Binding-site contacts:
Ligand atom C81 contacts residue ASP25 of chain 1.A at 3.6 Å.
Ligand atom C7 contacts residue PRO81 of chain 1.B at 3.4 Å (hydrophobic).
Ligand atom CZ contacts residue PRO81 of chain 1.B at 3.4 Å (hydrophobic).
Ligand atom C22 contacts residue ILE50 of chain 1.A at 3.6 Å (hydrophobic).
Ligand atom C4 contacts residue ARG8 of chain 1.B at 3.7 Å.
Ligand atom O2 contacts residue GLY27 of chain 1.A at 3.4 Å.
Ligand atom CD2 contacts residue GLY27 of chain 1.A at 3.5 Å.
Ligand atom O2 contacts residue ASP25 of chain 1.A at 2.6 Å (salt-bridge).
Ligand atom CB1 contacts residue GLY27 of chain 1.A at 3.7 Å.
Ligand atom N contacts residue THR48 of chain 1.A at 3.0 Å (h-bond).
Ligand atom OD1 contacts residue ASP30 of chain 1.A at 3.1 Å (salt-bridge).
Ligand atom C9 contacts residue ASP25 of chain 1.A at 3.6 Å.
Ligand atom CB1 contacts residue ASP25 of chain 1.B at 3.2 Å.
Ligand atom CB contacts residue THR48 of chain 1.A at 3.2 Å.
Ligand atom C61 contacts residue ILE50 of chain 1.B at 3.6 Å (hydrophobic).
Ligand atom CE1 contacts residue GLY49 of chain 1.A at 3.6 Å.
Ligand atom N2 contacts residue GLY27 of chain 1.A at 3.2 Å (h-bond).
Ligand atom O1 contacts residue GLY49 of chain 1.A at 3.2 Å.
Ligand atom C51 contacts residue ILE50 of chain 1.B at 3.5 Å (hydrophobic).
Ligand atom C2 contacts residue THR48 of chain 1.A at 3.7 Å.
Ligand atom O3 contacts residue GLY49 of chain 1.B at 3.5 Å.
Ligand atom C9 contacts residue ASP25 of chain 1.B at 3.4 Å.
Ligand atom CD2 contacts residue LEU23 of chain 1.B at 3.6 Å (hydrophobic).
Ligand atom CE1 contacts residue ILE50 of chain 1.A at 3.6 Å (hydrophobic).
Ligand atom C22 contacts residue THR48 of chain 1.B at 3.5 Å.
Ligand atom O contacts residue GLY27 of chain 1.A at 3.6 Å.
Ligand atom OD1 contacts residue ALA28 of chain 1.A at 3.7 Å.
Ligand atom ND2 contacts residue ASP30 of chain 1.A at 3.0 Å (salt-bridge).
Ligand atom CD1 contacts residue ILE84 of chain 1.B at 3.5 Å (hydrophobic).
Ligand atom C6 contacts residue PRO81 of chain 1.B at 3.7 Å (hydrophobic).
Ligand atom O1 contacts residue ILE50 of chain 1.B at 3.5 Å.
Ligand atom N1 contacts residue THR48 of chain 1.A at 3.5 Å (h-bond).
Ligand atom O contacts residue ALA28 of chain 1.A at 3.6 Å.
Ligand atom C3 contacts residue ASP29 of chain 1.A at 3.5 Å.
Ligand atom C8 contacts residue THR48 of chain 1.A at 3.6 Å.
Ligand atom OD1 contacts residue ASP29 of chain 1.A at 3.4 Å (salt-bridge).
Ligand atom O2 contacts residue ASP25 of chain 1.B at 2.6 Å (salt-bridge).
Ligand atom C51 contacts residue GLY49 of chain 1.B at 3.6 Å.
Ligand atom CM contacts residue ASP25 of chain 1.B at 3.3 Å.
Ligand atom O contacts residue ASP29 of chain 1.A at 2.8 Å (salt-bridge).

Sequence of chain 1.A:
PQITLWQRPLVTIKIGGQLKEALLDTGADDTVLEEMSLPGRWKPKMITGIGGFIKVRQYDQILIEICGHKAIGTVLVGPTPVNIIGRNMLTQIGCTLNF

A protein and the small-molecule ligand that binds it are described below.
Small molecule (SMILES): CC(C)(C)NC(=O)[C@@H]1C[C@@H]2CCCC[C@@H]2CN1C[C@@H](O)[C@H](Cc1ccccc1)NC(=O)[C@H](CC(N)=O)NC(=O)c1ccc2ccccc2n1

Sequence of chain 1.B:
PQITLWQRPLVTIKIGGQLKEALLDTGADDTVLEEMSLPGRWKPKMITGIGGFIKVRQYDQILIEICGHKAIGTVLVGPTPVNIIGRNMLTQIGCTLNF